The protein below binds the small molecule below.
Small molecule (SMILES): O=P(O)(O)OC[C@H]1O[C@H](O)[C@H](O)[C@@H](O)[C@@H]1O

Sequence of chain 1.G:
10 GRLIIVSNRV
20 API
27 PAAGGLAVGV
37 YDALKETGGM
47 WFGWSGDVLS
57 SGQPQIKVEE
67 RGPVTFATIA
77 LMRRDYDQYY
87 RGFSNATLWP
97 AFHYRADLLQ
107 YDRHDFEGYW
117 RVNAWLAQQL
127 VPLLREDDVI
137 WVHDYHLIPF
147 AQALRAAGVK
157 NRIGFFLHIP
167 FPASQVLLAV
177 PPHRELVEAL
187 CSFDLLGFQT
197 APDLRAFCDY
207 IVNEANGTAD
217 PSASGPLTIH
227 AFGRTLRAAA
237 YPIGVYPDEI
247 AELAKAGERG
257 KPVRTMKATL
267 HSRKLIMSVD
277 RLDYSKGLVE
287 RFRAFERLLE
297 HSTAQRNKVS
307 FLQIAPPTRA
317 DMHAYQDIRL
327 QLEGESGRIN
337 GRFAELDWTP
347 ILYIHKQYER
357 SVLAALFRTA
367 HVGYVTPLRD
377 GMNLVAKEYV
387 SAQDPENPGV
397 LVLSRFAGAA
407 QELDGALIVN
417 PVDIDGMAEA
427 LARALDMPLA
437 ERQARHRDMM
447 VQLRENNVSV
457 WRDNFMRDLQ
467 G

Binding-site contacts:
Ligand atom O3 contacts residue LEU32 of chain 1.G at 3.6 Å.
Ligand atom O5 contacts residue UDP1 of chain 1.YB at 4.0 Å.
Ligand atom C3 contacts residue ASP140 of chain 1.G at 3.4 Å.
Ligand atom O1P contacts residue TYR86 of chain 1.G at 3.6 Å.
Ligand atom P contacts residue TYR86 of chain 1.G at 3.5 Å.
Ligand atom O1 contacts residue GLY31 of chain 1.G at 3.6 Å (h-bond).
Ligand atom C3 contacts residue LEU32 of chain 1.G at 3.8 Å (hydrophobic).
Ligand atom O2P contacts residue TYR86 of chain 1.G at 2.4 Å (h-bond).
Ligand atom C1 contacts residue UDP1 of chain 1.YB at 3.5 Å.
Ligand atom P contacts residue ARG18 of chain 1.G at 3.7 Å.
Ligand atom C2 contacts residue ARG315 of chain 1.G at 4.2 Å.
Ligand atom O2 contacts residue ASP140 of chain 1.G at 2.6 Å (salt-bridge).
Ligand atom O2 contacts residue HIS164 of chain 1.G at 3.9 Å.
Ligand atom O2P contacts residue ARG315 of chain 1.G at 3.0 Å (salt-bridge).
Ligand atom C2 contacts residue ASP140 of chain 1.G at 3.4 Å.
Ligand atom C2 contacts residue TRP95 of chain 1.G at 3.9 Å (hydrophobic).
Ligand atom C6 contacts residue ARG315 of chain 1.G at 4.0 Å.
Ligand atom O6 contacts residue ARG315 of chain 1.G at 3.1 Å (salt-bridge).
Ligand atom O3 contacts residue TYR141 of chain 1.G at 4.0 Å.
Ligand atom O3P contacts residue TYR86 of chain 1.G at 4.2 Å.
Ligand atom C4 contacts residue ARG315 of chain 1.G at 3.9 Å.
Ligand atom O3 contacts residue HIS142 of chain 1.G at 3.6 Å.
Ligand atom O5 contacts residue ARG277 of chain 1.G at 3.8 Å.
Ligand atom O3P contacts residue ARG18 of chain 1.G at 3.0 Å (salt-bridge).
Ligand atom C1 contacts residue TRP95 of chain 1.G at 4.0 Å (hydrophobic).
Ligand atom O1 contacts residue LEU32 of chain 1.G at 3.8 Å.
Ligand atom O1P contacts residue ARG18 of chain 1.G at 3.0 Å (salt-bridge).
Ligand atom O1P contacts residue ALA28 of chain 1.G at 4.0 Å.
Ligand atom C6 contacts residue ARG277 of chain 1.G at 4.1 Å.
Ligand atom O3 contacts residue ASP140 of chain 1.G at 2.6 Å (salt-bridge).
Ligand atom C5 contacts residue ARG315 of chain 1.G at 3.9 Å.
Ligand atom P contacts residue ARG315 of chain 1.G at 3.9 Å.
Ligand atom C5 contacts residue GLY30 of chain 1.G at 4.2 Å.
Ligand atom O2 contacts residue ILE165 of chain 1.G at 3.6 Å.
Ligand atom C6 contacts residue ALA29 of chain 1.G at 3.5 Å (hydrophobic).
Ligand atom O4 contacts residue ARG18 of chain 1.G at 3.4 Å.
Ligand atom C1 contacts residue ARG315 of chain 1.G at 4.1 Å.
Ligand atom C6 contacts residue GLY30 of chain 1.G at 4.0 Å.
Ligand atom O5 contacts residue ARG315 of chain 1.G at 3.3 Å (salt-bridge).
Ligand atom O1 contacts residue UDP1 of chain 1.YB at 2.5 Å (h-bond).